The protein below binds the small molecule below.
Small molecule (SMILES): Nc1ncnc2c1ncn2[C@@H]1O[C@H](CS)[C@@H](O)[C@H]1O

Binding-site contacts:
Ligand atom CAQ contacts residue HIS48 of chain 1.A at 3.8 Å.
Ligand atom CAG contacts residue SO41 of chain 1.D at 3.5 Å.
Ligand atom C6 contacts residue VAL188 of chain 1.A at 3.8 Å (hydrophobic).
Ligand atom N1 contacts residue GLY47 of chain 1.A at 3.6 Å.
Ligand atom C8 contacts residue SO41 of chain 1.D at 2.9 Å.
Ligand atom C2 contacts residue THR187 of chain 1.A at 3.9 Å.
Ligand atom N3 contacts residue GLY47 of chain 1.A at 3.8 Å.
Ligand atom N6 contacts residue THR187 of chain 1.A at 3.9 Å.
Ligand atom N7 contacts residue MET196 of chain 1.A at 3.3 Å (h-bond).
Ligand atom C6 contacts residue GLY47 of chain 1.A at 3.7 Å.
Ligand atom CAP contacts residue ASP162 of chain 1.A at 3.4 Å.
Ligand atom OAC contacts residue GLY159 of chain 1.A at 3.2 Å (h-bond).
Ligand atom OAK contacts residue HIS48 of chain 1.A at 3.0 Å.
Ligand atom N1 contacts residue THR187 of chain 1.A at 3.5 Å.
Ligand atom N1 contacts residue VAL188 of chain 1.A at 2.9 Å (h-bond).
Ligand atom SAD contacts residue THR40 of chain 1.A at 3.8 Å.
Ligand atom CAG contacts residue HIS48 of chain 1.A at 3.5 Å.
Ligand atom C8 contacts residue HIS45 of chain 1.A at 3.9 Å.
Ligand atom C5 contacts residue HIS45 of chain 1.A at 3.7 Å.
Ligand atom N6 contacts residue HIS45 of chain 1.A at 4.0 Å.
Ligand atom C2 contacts residue VAL188 of chain 1.A at 3.8 Å (hydrophobic).
Ligand atom C5 contacts residue MET196 of chain 1.A at 3.8 Å (hydrophobic).
Ligand atom SAD contacts residue GOL1 of chain 1.F at 3.6 Å.
Ligand atom OAC contacts residue ASP162 of chain 1.A at 3.0 Å (salt-bridge).
Ligand atom N7 contacts residue HIS45 of chain 1.A at 3.3 Å.
Ligand atom OAK contacts residue LEU51 of chain 1.A at 3.7 Å.
Ligand atom OAB contacts residue GLY159 of chain 1.A at 2.9 Å (h-bond).
Ligand atom C6 contacts residue MET196 of chain 1.A at 3.7 Å (hydrophobic).
Ligand atom CAR contacts residue GLY159 of chain 1.A at 3.9 Å.
Ligand atom OAB contacts residue PHE158 of chain 1.A at 3.5 Å.
Ligand atom C8 contacts residue LYS161 of chain 1.A at 3.7 Å.
Ligand atom N7 contacts residue SO41 of chain 1.D at 3.0 Å (h-bond).
Ligand atom N6 contacts residue VAL188 of chain 1.A at 3.2 Å (h-bond).
Ligand atom SAD contacts residue PRO39 of chain 1.A at 3.6 Å.
Ligand atom N6 contacts residue MET196 of chain 1.A at 2.8 Å (h-bond).
Ligand atom CAO contacts residue GLN165 of chain 1.A at 3.9 Å.
Ligand atom N3 contacts residue GLY159 of chain 1.A at 3.5 Å.
Ligand atom C2 contacts residue GLY47 of chain 1.A at 3.8 Å.
Ligand atom C2 contacts residue PRO186 of chain 1.A at 3.8 Å (hydrophobic).
Ligand atom N7 contacts residue LYS161 of chain 1.A at 3.3 Å.

Sequence of chain 1.A:
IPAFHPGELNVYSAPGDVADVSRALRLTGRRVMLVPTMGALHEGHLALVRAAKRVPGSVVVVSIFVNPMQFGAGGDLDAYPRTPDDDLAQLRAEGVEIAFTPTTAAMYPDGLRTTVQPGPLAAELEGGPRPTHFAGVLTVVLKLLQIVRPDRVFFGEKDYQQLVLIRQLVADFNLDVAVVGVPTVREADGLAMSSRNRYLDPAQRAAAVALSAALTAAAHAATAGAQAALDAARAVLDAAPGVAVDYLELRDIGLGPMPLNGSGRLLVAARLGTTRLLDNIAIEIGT